Binding-site contacts:
Ligand atom N2 contacts residue THR1102 of chain 1.B at 3.3 Å (h-bond).
Ligand atom C7 contacts residue GLY1101 of chain 1.B at 4.3 Å.
Ligand atom O6 contacts residue PHE1105 of chain 1.B at 4.4 Å.
Ligand atom C3 contacts residue THR1102 of chain 1.B at 3.7 Å.
Ligand atom C5 contacts residue ASN1100 of chain 1.B at 3.7 Å.
Ligand atom C6 contacts residue HIS1103 of chain 1.B at 4.2 Å.
Ligand atom C2 contacts residue THR1102 of chain 1.B at 3.8 Å.
Ligand atom C1 contacts residue PHE1105 of chain 1.B at 4.5 Å (hydrophobic).
Ligand atom C5 contacts residue HIS1103 of chain 1.B at 3.4 Å.
Ligand atom C2 contacts residue ASN1100 of chain 1.B at 2.4 Å.
Ligand atom C8 contacts residue THR1102 of chain 1.B at 4.5 Å.
Ligand atom O7 contacts residue ASN1100 of chain 1.B at 3.1 Å (h-bond).
Ligand atom C8 contacts residue ASN1100 of chain 1.B at 4.3 Å.
Ligand atom O4 contacts residue HIS1103 of chain 1.B at 3.5 Å (h-bond).
Ligand atom N2 contacts residue GLY1101 of chain 1.B at 4.4 Å.
Ligand atom C6 contacts residue PHE1105 of chain 1.B at 3.6 Å (hydrophobic).
Ligand atom O3 contacts residue THR1102 of chain 1.B at 4.4 Å.
Ligand atom C8 contacts residue GLY1101 of chain 1.B at 4.0 Å.
Ligand atom C4 contacts residue ASN1100 of chain 1.B at 4.2 Å.
Ligand atom C3 contacts residue HIS1103 of chain 1.B at 3.9 Å.
Ligand atom C1 contacts residue ASN1100 of chain 1.B at 1.4 Å.
Ligand atom C1 contacts residue HIS1103 of chain 1.B at 4.4 Å.
Ligand atom C3 contacts residue ASN1100 of chain 1.B at 3.8 Å.
Ligand atom O5 contacts residue ASN1100 of chain 1.B at 2.4 Å (h-bond).
Ligand atom C5 contacts residue PHE1105 of chain 1.B at 3.8 Å (hydrophobic).
Ligand atom C4 contacts residue HIS1103 of chain 1.B at 3.8 Å.
Ligand atom C1 contacts residue THR1102 of chain 1.B at 4.0 Å.
Ligand atom O5 contacts residue PHE1105 of chain 1.B at 3.7 Å.
Ligand atom C7 contacts residue THR1102 of chain 1.B at 4.3 Å.
Ligand atom O5 contacts residue HIS1103 of chain 1.B at 4.3 Å.
Ligand atom C7 contacts residue ASN1100 of chain 1.B at 3.2 Å.
Ligand atom N2 contacts residue ASN1100 of chain 1.B at 2.9 Å (h-bond).

Sequence of chain 1.B:
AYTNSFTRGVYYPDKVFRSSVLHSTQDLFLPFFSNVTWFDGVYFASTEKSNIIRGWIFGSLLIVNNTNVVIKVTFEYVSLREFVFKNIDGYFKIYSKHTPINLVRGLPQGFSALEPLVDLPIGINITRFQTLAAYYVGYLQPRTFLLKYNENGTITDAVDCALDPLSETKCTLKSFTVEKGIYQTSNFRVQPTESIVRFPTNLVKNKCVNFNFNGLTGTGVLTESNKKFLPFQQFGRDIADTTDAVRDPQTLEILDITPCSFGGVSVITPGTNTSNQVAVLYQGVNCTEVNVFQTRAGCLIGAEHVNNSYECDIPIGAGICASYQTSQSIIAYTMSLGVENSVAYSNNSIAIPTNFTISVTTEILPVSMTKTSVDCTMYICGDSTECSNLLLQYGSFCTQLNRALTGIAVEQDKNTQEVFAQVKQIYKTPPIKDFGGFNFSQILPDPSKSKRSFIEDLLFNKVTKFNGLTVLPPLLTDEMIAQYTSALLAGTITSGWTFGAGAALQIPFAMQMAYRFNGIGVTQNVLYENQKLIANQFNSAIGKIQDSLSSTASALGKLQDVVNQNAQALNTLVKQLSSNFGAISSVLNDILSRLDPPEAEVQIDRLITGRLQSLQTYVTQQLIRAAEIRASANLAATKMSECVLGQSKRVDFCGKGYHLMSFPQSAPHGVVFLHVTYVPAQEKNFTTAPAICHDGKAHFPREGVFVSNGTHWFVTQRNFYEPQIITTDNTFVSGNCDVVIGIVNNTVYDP

The small molecule below binds the protein below.
Small molecule (SMILES): CC(=O)N[C@@H]1[C@@H](O)[C@H](O)[C@@H](CO)O[C@H]1O